Sequence of chain 1.C:
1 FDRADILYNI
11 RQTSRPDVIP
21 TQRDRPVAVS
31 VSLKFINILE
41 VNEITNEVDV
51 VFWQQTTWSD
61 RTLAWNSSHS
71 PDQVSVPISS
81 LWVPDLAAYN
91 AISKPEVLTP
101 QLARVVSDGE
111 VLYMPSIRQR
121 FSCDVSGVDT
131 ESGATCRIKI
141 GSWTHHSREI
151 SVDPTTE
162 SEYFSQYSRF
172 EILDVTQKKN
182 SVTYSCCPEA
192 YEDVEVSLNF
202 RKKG

The protein below binds the small molecule below.
Small molecule (SMILES): CCN1CCN[C@H]1c1cccc(-c2ccccn2)n1

Binding-site contacts:
Ligand atom C14 contacts residue TYR192 of chain 1.B at 3.6 Å (hydrophobic).
Ligand atom C1 contacts residue CYS188 of chain 1.B at 3.9 Å (hydrophobic).
Ligand atom C2 contacts residue CYS187 of chain 1.B at 3.2 Å (hydrophobic).
Ligand atom C15 contacts residue TYR192 of chain 1.B at 3.6 Å (hydrophobic).
Ligand atom C4 contacts residue THR57 of chain 1.C at 3.6 Å.
Ligand atom N4 contacts residue MET114 of chain 1.C at 3.8 Å.
Ligand atom N1 contacts residue GLN55 of chain 1.C at 4.0 Å.
Ligand atom N3 contacts residue TYR192 of chain 1.B at 3.5 Å (h-bond).
Ligand atom C13 contacts residue TYR192 of chain 1.B at 3.7 Å (hydrophobic).
Ligand atom N2 contacts residue TYR113 of chain 1.C at 4.0 Å.
Ligand atom C15 contacts residue TYR89 of chain 1.B at 3.5 Å (hydrophobic).
Ligand atom C8 contacts residue LEU112 of chain 1.C at 4.0 Å (hydrophobic).
Ligand atom C3 contacts residue GLN55 of chain 1.C at 3.5 Å.
Ligand atom C14 contacts residue TYR185 of chain 1.B at 3.5 Å (hydrophobic).
Ligand atom C2 contacts residue GLN55 of chain 1.C at 3.8 Å.
Ligand atom C2 contacts residue CYS188 of chain 1.B at 3.0 Å (hydrophobic).
Ligand atom C13 contacts residue TYR185 of chain 1.B at 3.4 Å (hydrophobic).
Ligand atom C13 contacts residue MET114 of chain 1.C at 3.8 Å (hydrophobic).
Ligand atom C1 contacts residue GLN55 of chain 1.C at 3.0 Å.
Ligand atom C10 contacts residue TYR192 of chain 1.B at 3.7 Å (hydrophobic).
Ligand atom C15 contacts residue MET114 of chain 1.C at 3.8 Å (hydrophobic).
Ligand atom C11 contacts residue TYR192 of chain 1.B at 3.3 Å (hydrophobic).
Ligand atom C15 contacts residue TRP143 of chain 1.B at 3.9 Å (hydrophobic).
Ligand atom N3 contacts residue TRP143 of chain 1.B at 3.4 Å (h-bond).
Ligand atom C4 contacts residue GLN55 of chain 1.C at 3.7 Å.
Ligand atom C11 contacts residue MET114 of chain 1.C at 3.2 Å (hydrophobic).
Ligand atom C1 contacts residue CYS187 of chain 1.B at 3.5 Å (hydrophobic).
Ligand atom N2 contacts residue THR56 of chain 1.C at 3.8 Å.
Ligand atom C9 contacts residue TYR192 of chain 1.B at 3.9 Å (hydrophobic).
Ligand atom C5 contacts residue LEU112 of chain 1.C at 3.6 Å (hydrophobic).
Ligand atom N3 contacts residue MET114 of chain 1.C at 3.4 Å.
Ligand atom C9 contacts residue TRP143 of chain 1.B at 3.7 Å (hydrophobic).
Ligand atom C4 contacts residue THR56 of chain 1.C at 3.5 Å.
Ligand atom C7 contacts residue LEU112 of chain 1.C at 3.4 Å (hydrophobic).
Ligand atom C10 contacts residue MET114 of chain 1.C at 3.6 Å (hydrophobic).
Ligand atom C12 contacts residue TYR192 of chain 1.B at 3.7 Å (hydrophobic).
Ligand atom C6 contacts residue MET114 of chain 1.C at 3.9 Å (hydrophobic).
Ligand atom N2 contacts residue LEU112 of chain 1.C at 3.4 Å.
Ligand atom C12 contacts residue MET114 of chain 1.C at 3.4 Å (hydrophobic).
Ligand atom C1 contacts residue MET114 of chain 1.C at 3.0 Å (hydrophobic).

Sequence of chain 1.B:
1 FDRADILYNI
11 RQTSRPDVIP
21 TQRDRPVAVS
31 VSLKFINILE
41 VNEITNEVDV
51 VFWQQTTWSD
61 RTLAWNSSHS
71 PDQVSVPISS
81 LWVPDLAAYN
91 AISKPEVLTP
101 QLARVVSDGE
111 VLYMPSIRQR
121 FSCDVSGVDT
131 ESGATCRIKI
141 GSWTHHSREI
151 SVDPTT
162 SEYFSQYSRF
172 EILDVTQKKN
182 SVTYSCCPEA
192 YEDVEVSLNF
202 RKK